Sequence of chain 1.E:
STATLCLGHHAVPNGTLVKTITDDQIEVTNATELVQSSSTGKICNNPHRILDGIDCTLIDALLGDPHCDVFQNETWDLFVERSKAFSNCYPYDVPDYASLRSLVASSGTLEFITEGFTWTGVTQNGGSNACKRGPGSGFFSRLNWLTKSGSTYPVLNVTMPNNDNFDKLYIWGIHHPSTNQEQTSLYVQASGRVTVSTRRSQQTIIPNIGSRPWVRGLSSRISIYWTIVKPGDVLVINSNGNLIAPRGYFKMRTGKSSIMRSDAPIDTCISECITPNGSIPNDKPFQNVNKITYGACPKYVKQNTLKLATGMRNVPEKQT

Binding-site contacts:
Ligand atom C2 contacts residue ASN165 of chain 1.A at 2.4 Å.
Ligand atom C8 contacts residue THR187 of chain 1.E at 3.7 Å.
Ligand atom O5 contacts residue TRP222 of chain 1.E at 3.2 Å (h-bond).
Ligand atom O6 contacts residue TRP222 of chain 1.E at 3.8 Å.
Ligand atom C4 contacts residue ASN165 of chain 1.A at 4.2 Å.
Ligand atom C1 contacts residue TRP222 of chain 1.E at 3.9 Å (hydrophobic).
Ligand atom O5 contacts residue TRP222 of chain 1.E at 4.2 Å.
Ligand atom C8 contacts residue SER219 of chain 1.E at 3.7 Å.
Ligand atom O7 contacts residue ARG220 of chain 1.E at 4.4 Å.
Ligand atom C5 contacts residue ASN165 of chain 1.A at 3.7 Å.
Ligand atom C3 contacts residue SER219 of chain 1.E at 4.0 Å.
Ligand atom C6 contacts residue THR167 of chain 1.A at 3.4 Å.
Ligand atom O3 contacts residue SER219 of chain 1.E at 4.4 Å.
Ligand atom C8 contacts residue ASN165 of chain 1.A at 4.3 Å.
Ligand atom O4 contacts residue TRP222 of chain 1.E at 3.5 Å.
Ligand atom N2 contacts residue ASN165 of chain 1.A at 2.8 Å (h-bond).
Ligand atom C7 contacts residue SER219 of chain 1.E at 3.6 Å.
Ligand atom N2 contacts residue SER219 of chain 1.E at 2.8 Å (h-bond).
Ligand atom O5 contacts residue ASN165 of chain 1.A at 2.4 Å (h-bond).
Ligand atom O7 contacts residue ASN165 of chain 1.A at 2.6 Å (h-bond).
Ligand atom C5 contacts residue TRP222 of chain 1.E at 3.8 Å (hydrophobic).
Ligand atom O3 contacts residue TRP222 of chain 1.E at 3.6 Å (h-bond).
Ligand atom O7 contacts residue PRO221 of chain 1.E at 3.6 Å.
Ligand atom C6 contacts residue TRP222 of chain 1.E at 3.3 Å (hydrophobic).
Ligand atom C3 contacts residue ASN165 of chain 1.A at 3.7 Å.
Ligand atom C2 contacts residue TRP222 of chain 1.E at 3.3 Å (hydrophobic).
Ligand atom O6 contacts residue THR167 of chain 1.A at 3.3 Å.
Ligand atom C1 contacts residue ASN165 of chain 1.A at 1.4 Å.
Ligand atom C8 contacts residue TRP222 of chain 1.E at 4.1 Å (hydrophobic).
Ligand atom C8 contacts residue THR167 of chain 1.A at 4.3 Å.
Ligand atom C7 contacts residue TRP222 of chain 1.E at 3.8 Å (hydrophobic).
Ligand atom C7 contacts residue ASN165 of chain 1.A at 2.9 Å.
Ligand atom O7 contacts residue TRP222 of chain 1.E at 3.0 Å (h-bond).
Ligand atom C3 contacts residue TRP222 of chain 1.E at 3.9 Å (hydrophobic).
Ligand atom C2 contacts residue SER219 of chain 1.E at 3.8 Å.
Ligand atom C1 contacts residue SER219 of chain 1.E at 4.0 Å.
Ligand atom N2 contacts residue TRP222 of chain 1.E at 4.2 Å.
Ligand atom C1 contacts residue TRP222 of chain 1.E at 3.7 Å (hydrophobic).
Ligand atom C8 contacts residue VAL242 of chain 1.A at 3.9 Å (hydrophobic).
Ligand atom C4 contacts residue TRP222 of chain 1.E at 3.5 Å (hydrophobic).

The small molecule below binds the protein below.
Small molecule (SMILES): CC(=O)N[C@H]1[C@H](O[C@H]2[C@H](O)[C@@H](NC(C)=O)CO[C@@H]2CO)O[C@H](CO)[C@@H](O[C@@H]2O[C@H](CO)[C@@H](O)[C@H](O)[C@@H]2O)[C@@H]1O

Sequence of chain 1.A:
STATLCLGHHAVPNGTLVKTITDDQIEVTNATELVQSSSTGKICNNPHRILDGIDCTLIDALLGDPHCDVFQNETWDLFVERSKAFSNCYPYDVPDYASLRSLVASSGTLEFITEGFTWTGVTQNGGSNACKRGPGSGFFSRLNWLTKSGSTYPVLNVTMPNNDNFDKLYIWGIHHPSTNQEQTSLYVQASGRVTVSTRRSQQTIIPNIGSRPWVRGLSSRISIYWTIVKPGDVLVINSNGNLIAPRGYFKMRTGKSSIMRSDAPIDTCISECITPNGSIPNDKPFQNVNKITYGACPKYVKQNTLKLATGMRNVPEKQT